Binding-site contacts:
Ligand atom N2 contacts residue ASN801 of chain 1.B at 2.8 Å (h-bond).
Ligand atom C8 contacts residue ASN801 of chain 1.B at 3.2 Å.
Ligand atom O7 contacts residue ASN801 of chain 1.B at 3.9 Å.
Ligand atom C1 contacts residue ASN801 of chain 1.B at 3.4 Å.
Ligand atom C2 contacts residue ASN801 of chain 1.B at 3.1 Å.
Ligand atom C7 contacts residue ASN801 of chain 1.B at 3.3 Å.
Ligand atom O5 contacts residue SER803 of chain 1.B at 4.3 Å.
Ligand atom C1 contacts residue SER803 of chain 1.B at 3.2 Å.
Ligand atom O5 contacts residue ASN801 of chain 1.B at 4.4 Å.
Ligand atom N2 contacts residue SER803 of chain 1.B at 3.7 Å.
Ligand atom C1 contacts residue GLN804 of chain 1.B at 4.3 Å.
Ligand atom C2 contacts residue SER803 of chain 1.B at 4.1 Å.
Ligand atom O5 contacts residue GLN804 of chain 1.B at 4.1 Å.

Sequence of chain 1.B:
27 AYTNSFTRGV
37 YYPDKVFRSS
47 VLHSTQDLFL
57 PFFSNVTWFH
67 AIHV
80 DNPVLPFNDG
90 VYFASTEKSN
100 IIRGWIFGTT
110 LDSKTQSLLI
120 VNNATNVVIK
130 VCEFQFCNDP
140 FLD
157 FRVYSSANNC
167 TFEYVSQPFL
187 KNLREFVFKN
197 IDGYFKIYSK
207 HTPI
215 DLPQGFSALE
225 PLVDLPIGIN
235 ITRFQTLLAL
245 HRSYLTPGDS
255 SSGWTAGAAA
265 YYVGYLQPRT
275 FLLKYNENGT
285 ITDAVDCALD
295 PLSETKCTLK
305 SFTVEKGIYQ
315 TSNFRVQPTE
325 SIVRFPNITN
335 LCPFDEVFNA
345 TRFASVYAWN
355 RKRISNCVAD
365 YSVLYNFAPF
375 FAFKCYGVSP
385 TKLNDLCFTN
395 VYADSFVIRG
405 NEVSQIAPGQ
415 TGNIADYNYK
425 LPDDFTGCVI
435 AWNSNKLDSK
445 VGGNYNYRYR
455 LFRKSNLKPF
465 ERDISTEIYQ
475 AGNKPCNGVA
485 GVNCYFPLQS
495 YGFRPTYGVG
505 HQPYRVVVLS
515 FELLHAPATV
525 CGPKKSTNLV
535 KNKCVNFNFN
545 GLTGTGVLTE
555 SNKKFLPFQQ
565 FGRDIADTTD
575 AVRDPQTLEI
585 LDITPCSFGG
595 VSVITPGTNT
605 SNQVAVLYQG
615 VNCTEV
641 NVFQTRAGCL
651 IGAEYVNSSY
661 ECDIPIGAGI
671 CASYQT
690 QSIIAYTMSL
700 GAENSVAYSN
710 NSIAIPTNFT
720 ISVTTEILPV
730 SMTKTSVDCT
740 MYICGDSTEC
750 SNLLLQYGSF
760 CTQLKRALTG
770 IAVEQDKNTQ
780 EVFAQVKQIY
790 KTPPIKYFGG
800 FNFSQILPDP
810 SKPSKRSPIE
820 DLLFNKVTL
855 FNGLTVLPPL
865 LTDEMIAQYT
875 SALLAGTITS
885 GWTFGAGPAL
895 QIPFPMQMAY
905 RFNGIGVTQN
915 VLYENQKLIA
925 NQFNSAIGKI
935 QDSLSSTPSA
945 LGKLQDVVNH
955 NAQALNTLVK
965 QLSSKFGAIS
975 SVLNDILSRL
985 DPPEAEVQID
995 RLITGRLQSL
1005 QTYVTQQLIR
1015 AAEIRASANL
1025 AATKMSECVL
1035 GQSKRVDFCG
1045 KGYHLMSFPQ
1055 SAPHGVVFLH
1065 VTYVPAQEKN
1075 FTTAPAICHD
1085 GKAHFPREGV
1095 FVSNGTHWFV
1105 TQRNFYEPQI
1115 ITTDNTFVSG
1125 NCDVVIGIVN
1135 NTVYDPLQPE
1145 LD

The protein below binds the small molecule below.
Small molecule (SMILES): CC(=O)N[C@@H]1[C@@H](O)[C@H](O)[C@@H](CO)O[C@H]1O